Sequence of chain 1.B:
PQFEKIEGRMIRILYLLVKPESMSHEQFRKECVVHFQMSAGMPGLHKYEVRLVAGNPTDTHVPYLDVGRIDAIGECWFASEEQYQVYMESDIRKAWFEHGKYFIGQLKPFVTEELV

A small-molecule ligand and the protein it binds are described below.
Small molecule (SMILES): CC1=CC(=O)O[C@H]1CC(=O)O

Binding-site contacts:
Ligand atom OAC contacts residue TYR48 of chain 1.C at 2.8 Å (h-bond).
Ligand atom OAD contacts residue HIS61 of chain 1.B at 2.7 Å.
Ligand atom CAH contacts residue PHE97 of chain 1.C at 3.8 Å (hydrophobic).
Ligand atom CAI contacts residue TYR15 of chain 1.C at 4.1 Å (hydrophobic).
Ligand atom CAJ contacts residue TYR48 of chain 1.C at 3.6 Å (hydrophobic).
Ligand atom CAI contacts residue CYS76 of chain 1.C at 4.3 Å (hydrophobic).
Ligand atom CAA contacts residue TYR15 of chain 1.C at 3.4 Å (hydrophobic).
Ligand atom CAK contacts residue HIS35 of chain 1.C at 3.7 Å.
Ligand atom CAE contacts residue TYR48 of chain 1.C at 3.8 Å (hydrophobic).
Ligand atom CAF contacts residue PHE97 of chain 1.C at 3.9 Å (hydrophobic).
Ligand atom OAC contacts residue GLY74 of chain 1.C at 4.3 Å.
Ligand atom CAK contacts residue TRP96 of chain 1.C at 4.0 Å (hydrophobic).
Ligand atom CAF contacts residue HIS61 of chain 1.B at 3.2 Å.
Ligand atom OAC contacts residue ILE104 of chain 1.C at 4.3 Å.
Ligand atom CAH contacts residue HIS35 of chain 1.C at 4.0 Å.
Ligand atom CAA contacts residue TYR87 of chain 1.C at 3.4 Å (hydrophobic).
Ligand atom CAH contacts residue ILE104 of chain 1.C at 4.1 Å (hydrophobic).
Ligand atom CAA contacts residue CYS76 of chain 1.C at 3.9 Å (hydrophobic).
Ligand atom CAA contacts residue TRP96 of chain 1.C at 4.2 Å (hydrophobic).
Ligand atom OAD contacts residue GLY100 of chain 1.C at 3.8 Å.
Ligand atom CAE contacts residue CYS76 of chain 1.C at 4.2 Å (hydrophobic).
Ligand atom OAC contacts residue LEU17 of chain 1.C at 3.9 Å.
Ligand atom CAE contacts residue TYR15 of chain 1.C at 3.6 Å (hydrophobic).
Ligand atom OAG contacts residue TYR48 of chain 1.C at 4.1 Å.
Ligand atom OAB contacts residue HIS35 of chain 1.C at 3.0 Å (h-bond).
Ligand atom OAB contacts residue ILE104 of chain 1.C at 4.2 Å.
Ligand atom OAB contacts residue PHE97 of chain 1.C at 3.6 Å.
Ligand atom CAJ contacts residue HIS35 of chain 1.C at 4.1 Å.
Ligand atom CAH contacts residue HIS61 of chain 1.B at 3.4 Å.
Ligand atom OAD contacts residue PHE97 of chain 1.C at 3.6 Å.
Ligand atom OAB contacts residue GLY100 of chain 1.C at 3.4 Å.
Ligand atom OAG contacts residue ILE104 of chain 1.C at 3.9 Å.
Ligand atom CAH contacts residue GLY100 of chain 1.C at 3.9 Å.
Ligand atom CAA contacts residue PHE97 of chain 1.C at 3.7 Å (hydrophobic).
Ligand atom OAD contacts residue ILE104 of chain 1.C at 4.3 Å.
Ligand atom OAC contacts residue HIS35 of chain 1.C at 4.2 Å.
Ligand atom CAK contacts residue PHE97 of chain 1.C at 4.0 Å (hydrophobic).
Ligand atom OAG contacts residue HIS35 of chain 1.C at 3.1 Å (h-bond).
Ligand atom OAB contacts residue TRP96 of chain 1.C at 3.8 Å.
Ligand atom CAI contacts residue TRP96 of chain 1.C at 4.1 Å (hydrophobic).

Sequence of chain 1.C:
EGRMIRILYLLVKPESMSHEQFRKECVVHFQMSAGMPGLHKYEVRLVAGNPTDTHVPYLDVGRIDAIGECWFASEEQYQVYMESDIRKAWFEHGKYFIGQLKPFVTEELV